The protein below binds the small molecule below.
Small molecule (SMILES): CC(=O)N[C@H]1[C@H](O[C@H]2[C@H](O)[C@@H](NC(C)=O)CO[C@@H]2CO)O[C@H](CO)[C@@H](O)[C@@H]1O

Sequence of chain 30.G:
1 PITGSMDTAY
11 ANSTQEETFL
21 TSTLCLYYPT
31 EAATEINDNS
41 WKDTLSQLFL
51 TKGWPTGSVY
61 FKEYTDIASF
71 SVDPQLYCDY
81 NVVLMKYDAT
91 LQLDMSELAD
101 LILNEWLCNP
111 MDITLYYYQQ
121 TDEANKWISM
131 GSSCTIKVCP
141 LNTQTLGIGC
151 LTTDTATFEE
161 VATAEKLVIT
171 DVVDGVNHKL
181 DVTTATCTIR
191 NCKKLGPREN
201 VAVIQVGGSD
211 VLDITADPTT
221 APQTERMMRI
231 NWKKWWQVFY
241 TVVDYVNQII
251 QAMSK

Binding-site contacts:
Ligand atom O5 contacts residue ASN12 of chain 30.G at 2.7 Å (h-bond).
Ligand atom O7 contacts residue ASN12 of chain 30.G at 3.6 Å.
Ligand atom N2 contacts residue ASN12 of chain 30.G at 3.8 Å.
Ligand atom C5 contacts residue ASN12 of chain 30.G at 4.1 Å.
Ligand atom C2 contacts residue ASN12 of chain 30.G at 3.3 Å.
Ligand atom C1 contacts residue ASN12 of chain 30.G at 2.2 Å.
Ligand atom C7 contacts residue ASN12 of chain 30.G at 3.9 Å.